The protein below binds the small molecule below.
Small molecule (SMILES): CC(C)(O)C1CCC(NC(=O)c2ccc3nc(-c4ccccc4)cn3c2)CC1

Sequence of chain 1.A:
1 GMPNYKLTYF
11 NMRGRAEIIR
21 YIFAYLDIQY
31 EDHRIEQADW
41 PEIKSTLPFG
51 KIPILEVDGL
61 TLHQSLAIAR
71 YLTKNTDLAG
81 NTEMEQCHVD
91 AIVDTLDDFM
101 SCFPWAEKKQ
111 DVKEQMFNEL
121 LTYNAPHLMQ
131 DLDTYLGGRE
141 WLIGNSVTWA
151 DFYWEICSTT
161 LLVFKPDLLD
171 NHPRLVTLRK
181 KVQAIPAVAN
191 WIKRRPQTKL

Binding-site contacts:
Ligand atom C14 contacts residue GSH1 of chain 1.F at 3.9 Å.
Ligand atom C48 contacts residue GLY14 of chain 1.A at 3.8 Å.
Ligand atom C43 contacts residue GSH1 of chain 1.F at 3.5 Å.
Ligand atom C14 contacts residue ALA106 of chain 1.A at 4.0 Å (hydrophobic).
Ligand atom C40 contacts residue TRP105 of chain 1.A at 3.6 Å (hydrophobic).
Ligand atom C01 contacts residue GLN37 of chain 1.A at 3.9 Å.
Ligand atom C50 contacts residue TYR153 of chain 1.A at 3.2 Å (hydrophobic).
Ligand atom C52 contacts residue TYR153 of chain 1.A at 3.4 Å (hydrophobic).
Ligand atom N38 contacts residue TRP105 of chain 1.A at 3.9 Å.
Ligand atom C06 contacts residue TRP40 of chain 1.A at 3.5 Å (hydrophobic).
Ligand atom C54 contacts residue ARG15 of chain 1.A at 3.6 Å.
Ligand atom C22 contacts residue GLN37 of chain 1.A at 3.8 Å.
Ligand atom N28 contacts residue GSH1 of chain 1.F at 3.5 Å (h-bond).
Ligand atom N38 contacts residue GLY14 of chain 1.A at 3.6 Å.
Ligand atom C50 contacts residue MET100 of chain 1.A at 3.8 Å (hydrophobic).
Ligand atom C33 contacts residue MET12 of chain 1.A at 3.6 Å (hydrophobic).
Ligand atom C52 contacts residue MET100 of chain 1.A at 3.5 Å (hydrophobic).
Ligand atom C46 contacts residue GLY14 of chain 1.A at 3.6 Å.
Ligand atom C25 contacts residue GLN37 of chain 1.A at 3.5 Å.
Ligand atom C37 contacts residue GLY14 of chain 1.A at 4.0 Å.
Ligand atom C52 contacts residue ASP97 of chain 1.A at 3.7 Å.
Ligand atom C30 contacts residue TRP105 of chain 1.A at 3.7 Å (hydrophobic).
Ligand atom C30 contacts residue MET12 of chain 1.A at 4.0 Å (hydrophobic).
Ligand atom C32 contacts residue TRP105 of chain 1.A at 3.7 Å (hydrophobic).
Ligand atom C35 contacts residue TRP105 of chain 1.A at 3.7 Å (hydrophobic).
Ligand atom C33 contacts residue TRP105 of chain 1.A at 3.7 Å (hydrophobic).
Ligand atom C06 contacts residue GSH1 of chain 1.F at 3.8 Å.
Ligand atom N42 contacts residue TRP105 of chain 1.A at 3.5 Å.
Ligand atom C54 contacts residue MET100 of chain 1.A at 3.8 Å (hydrophobic).
Ligand atom N28 contacts residue TRP105 of chain 1.A at 3.9 Å.
Ligand atom C50 contacts residue CYS157 of chain 1.A at 3.7 Å (hydrophobic).
Ligand atom C52 contacts residue ARG15 of chain 1.A at 3.8 Å.
Ligand atom C43 contacts residue TRP105 of chain 1.A at 3.4 Å (hydrophobic).
Ligand atom C37 contacts residue TRP105 of chain 1.A at 3.8 Å (hydrophobic).
Ligand atom C01 contacts residue PHE10 of chain 1.A at 3.9 Å (hydrophobic).
Ligand atom C35 contacts residue LEU200 of chain 1.A at 3.9 Å (hydrophobic).
Ligand atom C01 contacts residue TRP40 of chain 1.A at 3.9 Å (hydrophobic).
Ligand atom C32 contacts residue MET12 of chain 1.A at 4.0 Å (hydrophobic).
Ligand atom C22 contacts residue PHE10 of chain 1.A at 3.9 Å (hydrophobic).
Ligand atom C39 contacts residue TRP105 of chain 1.A at 3.8 Å (hydrophobic).